Sequence of chain 1.A:
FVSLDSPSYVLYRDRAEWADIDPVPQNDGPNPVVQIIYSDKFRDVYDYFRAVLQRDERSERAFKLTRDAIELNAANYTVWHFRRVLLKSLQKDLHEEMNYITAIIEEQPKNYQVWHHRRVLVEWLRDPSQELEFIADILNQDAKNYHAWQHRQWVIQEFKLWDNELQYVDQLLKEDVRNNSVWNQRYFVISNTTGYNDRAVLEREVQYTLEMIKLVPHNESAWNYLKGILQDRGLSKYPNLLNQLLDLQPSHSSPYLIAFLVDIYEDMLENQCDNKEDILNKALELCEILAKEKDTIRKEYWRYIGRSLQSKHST

Sequence of chain 1.B:
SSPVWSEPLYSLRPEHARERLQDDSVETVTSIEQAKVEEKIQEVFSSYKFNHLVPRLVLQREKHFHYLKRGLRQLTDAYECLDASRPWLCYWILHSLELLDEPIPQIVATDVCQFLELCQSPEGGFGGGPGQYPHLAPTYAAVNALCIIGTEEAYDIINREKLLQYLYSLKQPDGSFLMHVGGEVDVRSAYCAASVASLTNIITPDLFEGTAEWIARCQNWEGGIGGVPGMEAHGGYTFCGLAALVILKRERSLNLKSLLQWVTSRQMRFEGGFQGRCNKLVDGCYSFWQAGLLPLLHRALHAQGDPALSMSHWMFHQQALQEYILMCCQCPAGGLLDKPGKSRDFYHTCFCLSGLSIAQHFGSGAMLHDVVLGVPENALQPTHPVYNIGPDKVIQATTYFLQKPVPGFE

This protein binds this small molecule.
Small molecule (SMILES): OC[C@H]1O[C@@](CO)(O[C@H]2O[C@H](CO)[C@@H](O)[C@H](O)[C@H]2O)[C@@H](O)[C@@H]1O

Binding-site contacts:
Ligand atom C4 contacts residue ASN269 of chain 1.B at 4.0 Å.
Ligand atom O6 contacts residue TRP235 of chain 1.B at 4.0 Å.
Ligand atom C5 contacts residue GLN233 of chain 1.B at 4.0 Å.
Ligand atom C5 contacts residue ASP286 of chain 1.A at 3.6 Å.
Ligand atom O2 contacts residue ARG231 of chain 1.B at 3.6 Å (salt-bridge).
Ligand atom C1 contacts residue ASN234 of chain 1.B at 3.8 Å.
Ligand atom O5 contacts residue ASN234 of chain 1.B at 3.4 Å.
Ligand atom C6 contacts residue GLN285 of chain 1.A at 3.3 Å.
Ligand atom O6 contacts residue SER272 of chain 1.B at 2.8 Å (h-bond).
Ligand atom O5 contacts residue ASN234 of chain 1.B at 4.0 Å.
Ligand atom O6 contacts residue GLY237 of chain 1.B at 3.4 Å.
Ligand atom O6 contacts residue ASP286 of chain 1.A at 2.7 Å (salt-bridge).
Ligand atom O6 contacts residue ASN234 of chain 1.B at 2.8 Å (h-bond).
Ligand atom C6 contacts residue ASN234 of chain 1.B at 3.4 Å.
Ligand atom C5 contacts residue ASN269 of chain 1.B at 3.7 Å.
Ligand atom O4 contacts residue ASP286 of chain 1.A at 3.2 Å (salt-bridge).
Ligand atom O6 contacts residue GLN285 of chain 1.A at 3.8 Å.
Ligand atom C5 contacts residue SER272 of chain 1.B at 4.0 Å.
Ligand atom O1 contacts residue ALA230 of chain 1.B at 3.8 Å.
Ligand atom C4 contacts residue TYR241 of chain 1.A at 3.3 Å (hydrophobic).
Ligand atom O4 contacts residue TYR241 of chain 1.A at 2.8 Å (h-bond).
Ligand atom C1 contacts residue GLN233 of chain 1.B at 3.4 Å.
Ligand atom C1 contacts residue GLN233 of chain 1.B at 3.1 Å.
Ligand atom C2 contacts residue ASN234 of chain 1.B at 3.9 Å.
Ligand atom C6 contacts residue TRP235 of chain 1.B at 3.8 Å (hydrophobic).
Ligand atom C5 contacts residue TYR241 of chain 1.A at 3.8 Å (hydrophobic).
Ligand atom O5 contacts residue TRP235 of chain 1.B at 3.5 Å (h-bond).
Ligand atom O6 contacts residue GLY282 of chain 1.A at 3.8 Å.
Ligand atom C6 contacts residue TYR241 of chain 1.A at 3.2 Å (hydrophobic).
Ligand atom C6 contacts residue ASP286 of chain 1.A at 3.2 Å.
Ligand atom C1 contacts residue ALA230 of chain 1.B at 3.5 Å (hydrophobic).
Ligand atom O5 contacts residue GLN233 of chain 1.B at 3.3 Å (h-bond).
Ligand atom O1 contacts residue GLN233 of chain 1.B at 2.5 Å (h-bond).
Ligand atom O4 contacts residue ASN269 of chain 1.B at 3.0 Å (h-bond).
Ligand atom C2 contacts residue GLN233 of chain 1.B at 3.0 Å.
Ligand atom C6 contacts residue SER272 of chain 1.B at 3.7 Å.
Ligand atom C4 contacts residue ASP286 of chain 1.A at 3.5 Å.
Ligand atom O6 contacts residue GLN285 of chain 1.A at 3.0 Å (h-bond).
Ligand atom C2 contacts residue GLN233 of chain 1.B at 4.0 Å.
Ligand atom O2 contacts residue GLN233 of chain 1.B at 2.7 Å (h-bond).